The protein below binds the small molecule below.
Small molecule (SMILES): CC(=O)N[C@@H]1[C@@H](O)[C@H](O)[C@@H](CO)O[C@H]1O

Binding-site contacts:
Ligand atom O7 contacts residue GLN833 of chain 1.A at 2.9 Å (h-bond).
Ligand atom C7 contacts residue ASN613 of chain 1.I at 3.1 Å.
Ligand atom C1 contacts residue THR615 of chain 1.I at 4.0 Å.
Ligand atom O5 contacts residue ASN613 of chain 1.I at 2.3 Å (h-bond).
Ligand atom C1 contacts residue GLN833 of chain 1.A at 3.8 Å.
Ligand atom C8 contacts residue ASN613 of chain 1.I at 3.5 Å.
Ligand atom O5 contacts residue THR615 of chain 1.I at 3.9 Å.
Ligand atom C2 contacts residue GLN833 of chain 1.A at 3.1 Å.
Ligand atom C4 contacts residue ASN613 of chain 1.I at 4.2 Å.
Ligand atom N2 contacts residue ASN613 of chain 1.I at 2.4 Å (h-bond).
Ligand atom O3 contacts residue GLN833 of chain 1.A at 4.4 Å.
Ligand atom C5 contacts residue ASN613 of chain 1.I at 3.6 Å.
Ligand atom O7 contacts residue ASN613 of chain 1.I at 4.0 Å.
Ligand atom N2 contacts residue GLN833 of chain 1.A at 3.1 Å (h-bond).
Ligand atom C2 contacts residue ASN613 of chain 1.I at 2.5 Å.
Ligand atom C3 contacts residue ASN613 of chain 1.I at 3.9 Å.
Ligand atom C7 contacts residue GLN833 of chain 1.A at 3.0 Å.
Ligand atom N2 contacts residue GLN641 of chain 1.I at 4.2 Å.
Ligand atom C8 contacts residue GLN833 of chain 1.A at 4.0 Å.
Ligand atom C8 contacts residue GLN641 of chain 1.I at 3.8 Å.
Ligand atom C3 contacts residue GLN833 of chain 1.A at 4.4 Å.
Ligand atom C1 contacts residue ASN613 of chain 1.I at 1.4 Å.
Ligand atom C8 contacts residue ILE831 of chain 1.A at 3.7 Å (hydrophobic).

Sequence of chain 1.A:
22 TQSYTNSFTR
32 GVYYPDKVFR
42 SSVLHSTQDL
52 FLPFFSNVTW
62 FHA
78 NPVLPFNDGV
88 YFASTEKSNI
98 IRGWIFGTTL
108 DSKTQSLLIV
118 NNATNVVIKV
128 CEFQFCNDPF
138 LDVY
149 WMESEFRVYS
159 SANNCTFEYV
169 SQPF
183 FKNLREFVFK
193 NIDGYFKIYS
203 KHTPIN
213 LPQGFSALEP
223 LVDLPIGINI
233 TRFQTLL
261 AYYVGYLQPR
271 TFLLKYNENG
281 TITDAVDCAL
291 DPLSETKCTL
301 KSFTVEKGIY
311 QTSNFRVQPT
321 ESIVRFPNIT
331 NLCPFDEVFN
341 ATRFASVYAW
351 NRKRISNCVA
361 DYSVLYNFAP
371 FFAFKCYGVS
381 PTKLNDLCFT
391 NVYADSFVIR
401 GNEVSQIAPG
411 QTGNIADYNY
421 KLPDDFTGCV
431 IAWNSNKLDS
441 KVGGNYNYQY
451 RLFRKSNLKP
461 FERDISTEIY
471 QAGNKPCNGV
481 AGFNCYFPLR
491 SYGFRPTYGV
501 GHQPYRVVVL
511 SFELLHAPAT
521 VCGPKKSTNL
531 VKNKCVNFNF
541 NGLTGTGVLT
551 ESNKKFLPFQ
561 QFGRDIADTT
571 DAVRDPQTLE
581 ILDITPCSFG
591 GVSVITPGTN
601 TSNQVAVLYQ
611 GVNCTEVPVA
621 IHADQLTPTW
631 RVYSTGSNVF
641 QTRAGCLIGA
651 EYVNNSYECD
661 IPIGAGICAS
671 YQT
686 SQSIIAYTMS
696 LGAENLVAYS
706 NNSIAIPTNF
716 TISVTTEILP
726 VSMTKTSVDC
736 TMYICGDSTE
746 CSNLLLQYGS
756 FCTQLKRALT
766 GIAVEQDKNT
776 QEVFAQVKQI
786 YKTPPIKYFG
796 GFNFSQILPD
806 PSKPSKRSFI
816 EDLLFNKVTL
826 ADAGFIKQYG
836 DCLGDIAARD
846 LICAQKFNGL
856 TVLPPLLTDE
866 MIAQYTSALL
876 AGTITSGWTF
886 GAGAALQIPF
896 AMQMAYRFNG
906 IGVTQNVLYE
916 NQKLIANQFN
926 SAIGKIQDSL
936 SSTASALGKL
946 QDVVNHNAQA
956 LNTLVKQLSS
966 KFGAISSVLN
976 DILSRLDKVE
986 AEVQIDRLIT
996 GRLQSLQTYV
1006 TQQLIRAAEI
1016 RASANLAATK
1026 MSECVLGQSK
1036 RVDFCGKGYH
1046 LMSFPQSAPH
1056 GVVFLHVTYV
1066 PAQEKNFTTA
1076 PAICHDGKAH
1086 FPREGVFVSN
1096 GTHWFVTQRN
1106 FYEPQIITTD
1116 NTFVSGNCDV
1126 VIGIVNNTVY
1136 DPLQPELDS

Sequence of chain 1.I:
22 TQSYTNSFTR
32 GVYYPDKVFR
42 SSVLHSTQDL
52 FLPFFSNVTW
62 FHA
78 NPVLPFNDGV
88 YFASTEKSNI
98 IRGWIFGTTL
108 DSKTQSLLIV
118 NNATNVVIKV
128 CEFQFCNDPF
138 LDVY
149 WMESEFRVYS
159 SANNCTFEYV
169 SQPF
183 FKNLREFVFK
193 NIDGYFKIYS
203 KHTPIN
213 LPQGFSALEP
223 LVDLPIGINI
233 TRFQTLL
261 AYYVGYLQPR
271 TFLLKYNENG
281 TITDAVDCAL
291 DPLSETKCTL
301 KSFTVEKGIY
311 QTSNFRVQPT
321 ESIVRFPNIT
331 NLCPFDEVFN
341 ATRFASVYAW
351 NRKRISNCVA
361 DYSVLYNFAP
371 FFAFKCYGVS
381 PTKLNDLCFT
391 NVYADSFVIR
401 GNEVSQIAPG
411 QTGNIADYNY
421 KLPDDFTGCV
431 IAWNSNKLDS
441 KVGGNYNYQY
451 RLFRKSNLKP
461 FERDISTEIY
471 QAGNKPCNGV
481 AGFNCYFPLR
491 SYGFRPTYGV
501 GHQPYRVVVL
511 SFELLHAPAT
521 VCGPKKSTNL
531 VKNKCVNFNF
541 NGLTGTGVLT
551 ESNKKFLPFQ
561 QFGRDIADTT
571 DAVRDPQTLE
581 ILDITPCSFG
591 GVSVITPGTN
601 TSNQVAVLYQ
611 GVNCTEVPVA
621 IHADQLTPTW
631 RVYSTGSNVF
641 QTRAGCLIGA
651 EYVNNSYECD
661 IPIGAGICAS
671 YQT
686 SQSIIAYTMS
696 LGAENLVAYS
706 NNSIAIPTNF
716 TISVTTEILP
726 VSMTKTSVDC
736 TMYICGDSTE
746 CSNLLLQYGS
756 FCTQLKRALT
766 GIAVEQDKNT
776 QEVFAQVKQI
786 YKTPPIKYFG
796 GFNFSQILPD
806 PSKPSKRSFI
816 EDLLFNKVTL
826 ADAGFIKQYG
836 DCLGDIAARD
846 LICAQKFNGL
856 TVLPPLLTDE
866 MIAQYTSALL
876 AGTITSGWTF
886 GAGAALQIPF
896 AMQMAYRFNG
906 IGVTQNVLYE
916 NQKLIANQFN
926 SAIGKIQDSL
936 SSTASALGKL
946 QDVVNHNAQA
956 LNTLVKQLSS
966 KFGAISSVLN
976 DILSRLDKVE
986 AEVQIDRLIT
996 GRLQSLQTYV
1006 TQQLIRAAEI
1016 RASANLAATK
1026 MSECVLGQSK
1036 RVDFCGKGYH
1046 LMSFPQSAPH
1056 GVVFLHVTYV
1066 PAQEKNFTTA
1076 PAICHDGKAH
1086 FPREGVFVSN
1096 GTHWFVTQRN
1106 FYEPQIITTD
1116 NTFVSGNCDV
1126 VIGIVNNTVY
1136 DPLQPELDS